The small molecule below binds the protein below.
Small molecule (SMILES): NCCCC(=O)Nc1ccc(OCc2ccccc2)cc1

Sequence of chain 1.A:
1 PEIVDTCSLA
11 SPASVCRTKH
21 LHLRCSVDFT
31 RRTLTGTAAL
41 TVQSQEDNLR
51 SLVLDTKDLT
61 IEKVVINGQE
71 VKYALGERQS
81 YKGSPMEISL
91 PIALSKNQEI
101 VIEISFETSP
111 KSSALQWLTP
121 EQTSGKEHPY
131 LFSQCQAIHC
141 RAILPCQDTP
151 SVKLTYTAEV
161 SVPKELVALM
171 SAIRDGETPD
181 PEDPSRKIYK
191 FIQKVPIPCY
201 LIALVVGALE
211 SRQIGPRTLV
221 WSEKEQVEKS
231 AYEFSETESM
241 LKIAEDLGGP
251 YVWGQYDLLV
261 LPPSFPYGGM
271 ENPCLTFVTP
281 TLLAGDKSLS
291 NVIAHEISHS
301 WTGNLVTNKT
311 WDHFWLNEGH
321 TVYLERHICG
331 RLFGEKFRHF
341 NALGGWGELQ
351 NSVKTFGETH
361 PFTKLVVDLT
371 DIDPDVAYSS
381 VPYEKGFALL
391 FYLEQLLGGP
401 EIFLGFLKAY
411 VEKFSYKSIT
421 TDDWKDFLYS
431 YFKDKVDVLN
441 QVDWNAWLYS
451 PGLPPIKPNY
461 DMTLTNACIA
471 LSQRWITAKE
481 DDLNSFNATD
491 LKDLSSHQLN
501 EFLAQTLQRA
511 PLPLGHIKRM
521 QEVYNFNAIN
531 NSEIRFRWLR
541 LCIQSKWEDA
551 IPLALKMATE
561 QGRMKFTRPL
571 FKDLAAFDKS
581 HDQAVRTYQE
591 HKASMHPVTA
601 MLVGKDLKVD

Binding-site contacts:
Ligand atom C2 contacts residue MET270 of chain 1.A at 3.8 Å (hydrophobic).
Ligand atom O6 contacts residue GLN136 of chain 1.A at 3.1 Å (h-bond).
Ligand atom C19 contacts residue ALA377 of chain 1.A at 3.5 Å (hydrophobic).
Ligand atom O6 contacts residue PHE314 of chain 1.A at 3.5 Å.
Ligand atom C4 contacts residue TYR267 of chain 1.A at 3.8 Å (hydrophobic).
Ligand atom O6 contacts residue TYR383 of chain 1.A at 3.7 Å.
Ligand atom C19 contacts residue TYR378 of chain 1.A at 3.7 Å (hydrophobic).
Ligand atom C11 contacts residue PHE314 of chain 1.A at 3.4 Å (hydrophobic).
Ligand atom C20 contacts residue PRO382 of chain 1.A at 3.8 Å (hydrophobic).
Ligand atom C18 contacts residue TYR378 of chain 1.A at 3.6 Å (hydrophobic).
Ligand atom C22 contacts residue TRP311 of chain 1.A at 3.0 Å (hydrophobic).
Ligand atom C16 contacts residue PRO374 of chain 1.A at 3.8 Å (hydrophobic).
Ligand atom C9 contacts residue TYR378 of chain 1.A at 3.8 Å (hydrophobic).
Ligand atom C22 contacts residue PHE314 of chain 1.A at 3.4 Å (hydrophobic).
Ligand atom C2 contacts residue GLN136 of chain 1.A at 3.3 Å.
Ligand atom C12 contacts residue ALA137 of chain 1.A at 3.7 Å (hydrophobic).
Ligand atom C22 contacts residue LEU369 of chain 1.A at 3.7 Å (hydrophobic).
Ligand atom C2 contacts residue GLY269 of chain 1.A at 3.3 Å.
Ligand atom C10 contacts residue GLN136 of chain 1.A at 3.7 Å.
Ligand atom C14 contacts residue TYR267 of chain 1.A at 3.8 Å (hydrophobic).
Ligand atom C4 contacts residue GLN136 of chain 1.A at 3.4 Å.
Ligand atom C13 contacts residue PRO374 of chain 1.A at 3.8 Å (hydrophobic).
Ligand atom O15 contacts residue PRO374 of chain 1.A at 3.2 Å.
Ligand atom C18 contacts residue ALA377 of chain 1.A at 3.8 Å (hydrophobic).
Ligand atom O6 contacts residue TYR378 of chain 1.A at 3.6 Å.
Ligand atom N1 contacts residue GLU318 of chain 1.A at 3.0 Å (salt-bridge).
Ligand atom C16 contacts residue LEU369 of chain 1.A at 3.8 Å (hydrophobic).
Ligand atom C17 contacts residue PHE314 of chain 1.A at 3.8 Å (hydrophobic).
Ligand atom C21 contacts residue PHE314 of chain 1.A at 3.6 Å (hydrophobic).
Ligand atom C21 contacts residue VAL367 of chain 1.A at 3.7 Å (hydrophobic).
Ligand atom C5 contacts residue GLN136 of chain 1.A at 3.1 Å.
Ligand atom N1 contacts residue GLN136 of chain 1.A at 2.8 Å (h-bond).
Ligand atom C13 contacts residue ALA137 of chain 1.A at 3.7 Å (hydrophobic).
Ligand atom C10 contacts residue PHE314 of chain 1.A at 3.3 Å (hydrophobic).
Ligand atom C2 contacts residue GLU271 of chain 1.A at 3.0 Å.
Ligand atom N7 contacts residue GLN136 of chain 1.A at 3.7 Å.
Ligand atom N1 contacts residue GLU271 of chain 1.A at 2.9 Å (salt-bridge).
Ligand atom C21 contacts residue TRP311 of chain 1.A at 3.5 Å (hydrophobic).
Ligand atom C13 contacts residue ASP375 of chain 1.A at 3.8 Å.
Ligand atom C3 contacts residue GLY269 of chain 1.A at 3.4 Å.